A protein and the small-molecule ligand that binds it are described below.
Small molecule (SMILES): Nc1ncnc2c1ncn2[C@@H]1O[C@@H]2COP(=O)(O)O[C@@H]3[C@H](O)[C@@H](COP(=O)(O)O[C@H]2[C@H]1O)O[C@H]3n1cnc2c(N)ncnc21

Sequence of chain 1.D:
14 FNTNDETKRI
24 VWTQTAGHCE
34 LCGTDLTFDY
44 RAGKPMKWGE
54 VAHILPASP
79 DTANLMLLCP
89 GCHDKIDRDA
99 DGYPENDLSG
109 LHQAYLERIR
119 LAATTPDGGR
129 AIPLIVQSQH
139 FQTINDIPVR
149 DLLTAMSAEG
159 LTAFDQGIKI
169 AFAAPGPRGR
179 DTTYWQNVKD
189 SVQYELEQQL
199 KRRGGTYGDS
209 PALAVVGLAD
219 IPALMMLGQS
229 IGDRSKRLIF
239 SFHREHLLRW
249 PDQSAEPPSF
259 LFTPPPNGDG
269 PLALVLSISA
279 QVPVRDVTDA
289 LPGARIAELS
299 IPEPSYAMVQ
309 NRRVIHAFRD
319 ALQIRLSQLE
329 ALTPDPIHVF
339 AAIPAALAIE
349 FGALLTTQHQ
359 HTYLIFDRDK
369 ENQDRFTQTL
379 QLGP

Binding-site contacts:
Ligand atom C22 contacts residue ILE219 of chain 1.D at 3.8 Å (hydrophobic).
Ligand atom O4' contacts residue ALA340 of chain 1.D at 3.4 Å.
Ligand atom C5 contacts residue ARG366 of chain 1.D at 3.5 Å.
Ligand atom O44 contacts residue TYR304 of chain 1.D at 3.5 Å.
Ligand atom O31 contacts residue ALA217 of chain 1.D at 3.3 Å (h-bond).
Ligand atom O23 contacts residue ALA343 of chain 1.D at 2.9 Å (h-bond).
Ligand atom C37 contacts residue ARG242 of chain 1.D at 3.5 Å.
Ligand atom N42 contacts residue LEU216 of chain 1.D at 3.7 Å.
Ligand atom C38 contacts residue ARG242 of chain 1.D at 3.5 Å.
Ligand atom N39 contacts residue PHE240 of chain 1.D at 3.5 Å.
Ligand atom C34 contacts residue PHE139 of chain 1.D at 3.5 Å (hydrophobic).
Ligand atom C2 contacts residue ALA278 of chain 1.D at 3.7 Å (hydrophobic).
Ligand atom O44 contacts residue PRO342 of chain 1.D at 3.6 Å.
Ligand atom C6 contacts residue ARG366 of chain 1.D at 3.6 Å.
Ligand atom N1 contacts residue ALA278 of chain 1.D at 3.5 Å.
Ligand atom O19 contacts residue ARG242 of chain 1.D at 2.8 Å (salt-bridge).
Ligand atom C25 contacts residue ALA217 of chain 1.D at 3.1 Å (hydrophobic).
Ligand atom O23 contacts residue PRO342 of chain 1.D at 3.1 Å.
Ligand atom O20 contacts residue PRO342 of chain 1.D at 3.5 Å.
Ligand atom N35 contacts residue PHE139 of chain 1.D at 3.3 Å.
Ligand atom N39 contacts residue ARG242 of chain 1.D at 3.4 Å (salt-bridge).
Ligand atom C8 contacts residue ARG366 of chain 1.D at 3.3 Å.
Ligand atom C36 contacts residue LEU216 of chain 1.D at 3.5 Å (hydrophobic).
Ligand atom N01 contacts residue ARG366 of chain 1.D at 3.2 Å (salt-bridge).
Ligand atom C2 contacts residue TYR304 of chain 1.D at 3.5 Å (hydrophobic).
Ligand atom O23 contacts residue ILE341 of chain 1.D at 2.8 Å (h-bond).
Ligand atom C22 contacts residue ILE341 of chain 1.D at 3.4 Å (hydrophobic).
Ligand atom C16 contacts residue SER277 of chain 1.D at 3.7 Å.
Ligand atom N42 contacts residue ARG242 of chain 1.D at 3.7 Å.
Ligand atom O44 contacts residue SER277 of chain 1.D at 2.7 Å (h-bond).
Ligand atom N33 contacts residue LEU216 of chain 1.D at 3.8 Å.
Ligand atom N01 contacts residue GLN279 of chain 1.D at 3.5 Å (h-bond).
Ligand atom O20 contacts residue ILE341 of chain 1.D at 3.1 Å (h-bond).
Ligand atom N7 contacts residue ARG366 of chain 1.D at 3.0 Å (salt-bridge).
Ligand atom C24 contacts residue ALA217 of chain 1.D at 3.0 Å (hydrophobic).
Ligand atom O23 contacts residue ILE219 of chain 1.D at 3.8 Å.
Ligand atom N35 contacts residue ARG242 of chain 1.D at 3.7 Å.
Ligand atom N01 contacts residue PRO281 of chain 1.D at 3.6 Å.
Ligand atom C40 contacts residue ARG242 of chain 1.D at 3.4 Å.
Ligand atom C40 contacts residue PHE240 of chain 1.D at 3.3 Å (hydrophobic).